A protein and the small-molecule ligand that binds it are described below.
Small molecule (SMILES): CC(=O)N[C@@H]1[C@@H](O)[C@H](O)[C@@H](CO)O[C@H]1O

Sequence of chain 1.E:
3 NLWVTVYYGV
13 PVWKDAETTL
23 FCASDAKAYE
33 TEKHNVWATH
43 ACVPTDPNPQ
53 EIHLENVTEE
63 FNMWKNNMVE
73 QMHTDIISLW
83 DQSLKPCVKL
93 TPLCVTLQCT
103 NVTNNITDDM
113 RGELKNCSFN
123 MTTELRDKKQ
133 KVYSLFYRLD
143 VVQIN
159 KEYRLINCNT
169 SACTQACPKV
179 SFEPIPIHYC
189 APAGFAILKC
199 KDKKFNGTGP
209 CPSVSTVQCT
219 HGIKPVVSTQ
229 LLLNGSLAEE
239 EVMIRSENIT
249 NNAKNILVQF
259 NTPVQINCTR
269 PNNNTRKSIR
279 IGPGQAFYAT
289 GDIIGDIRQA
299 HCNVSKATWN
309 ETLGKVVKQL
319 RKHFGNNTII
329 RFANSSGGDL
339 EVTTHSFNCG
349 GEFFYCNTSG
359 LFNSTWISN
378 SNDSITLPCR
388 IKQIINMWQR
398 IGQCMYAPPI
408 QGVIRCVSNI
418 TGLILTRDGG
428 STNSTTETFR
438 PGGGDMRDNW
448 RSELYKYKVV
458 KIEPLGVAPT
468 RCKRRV

Binding-site contacts:
Ligand atom C4 contacts residue ASN103 of chain 1.E at 4.2 Å.
Ligand atom N2 contacts residue ASN103 of chain 1.E at 2.9 Å (h-bond).
Ligand atom O5 contacts residue ASN103 of chain 1.E at 2.4 Å (h-bond).
Ligand atom O7 contacts residue ASN103 of chain 1.E at 3.4 Å (h-bond).
Ligand atom C5 contacts residue ASN103 of chain 1.E at 3.7 Å.
Ligand atom O6 contacts residue LYS117 of chain 1.E at 3.7 Å.
Ligand atom C1 contacts residue ASN103 of chain 1.E at 1.4 Å.
Ligand atom C7 contacts residue ASN103 of chain 1.E at 3.3 Å.
Ligand atom O6 contacts residue ASN103 of chain 1.E at 4.5 Å.
Ligand atom O6 contacts residue GLY114 of chain 1.E at 3.5 Å.
Ligand atom C6 contacts residue GLY114 of chain 1.E at 4.2 Å.
Ligand atom C2 contacts residue ASN103 of chain 1.E at 2.5 Å.
Ligand atom C3 contacts residue ASN103 of chain 1.E at 3.8 Å.
Ligand atom C8 contacts residue ASN103 of chain 1.E at 4.4 Å.